Binding-site contacts:
Ligand atom O3G contacts residue ALA97 of chain 1.B at 3.2 Å.
Ligand atom O2B contacts residue SER39 of chain 1.B at 2.6 Å (h-bond).
Ligand atom O3A contacts residue ASN35 of chain 1.B at 3.4 Å.
Ligand atom O1G contacts residue LYS38 of chain 1.B at 3.3 Å.
Ligand atom C5 contacts residue PHE130 of chain 1.B at 3.7 Å (hydrophobic).
Ligand atom O1B contacts residue VAL36 of chain 1.B at 3.4 Å (h-bond).
Ligand atom C8 contacts residue PHE130 of chain 1.B at 3.7 Å (hydrophobic).
Ligand atom O1B contacts residue LEU33 of chain 1.B at 3.4 Å (h-bond).
Ligand atom O3A contacts residue VAL36 of chain 1.B at 3.5 Å (h-bond).
Ligand atom PB contacts residue ASN35 of chain 1.B at 3.7 Å.
Ligand atom N6 contacts residue ASN231 of chain 1.B at 3.0 Å (h-bond).
Ligand atom C8 contacts residue ASN231 of chain 1.B at 3.8 Å.
Ligand atom O3G contacts residue MG1 of chain 1.J at 3.3 Å.
Ligand atom N1 contacts residue ALA266 of chain 1.B at 3.8 Å.
Ligand atom O3G contacts residue SER39 of chain 1.B at 2.8 Å (h-bond).
Ligand atom O2B contacts residue LYS38 of chain 1.B at 3.2 Å (salt-bridge).
Ligand atom PB contacts residue LYS38 of chain 1.B at 3.7 Å.
Ligand atom O2A contacts residue THR40 of chain 1.B at 2.8 Å (h-bond).
Ligand atom N6 contacts residue SER264 of chain 1.B at 3.6 Å.
Ligand atom O3A contacts residue GLY37 of chain 1.B at 3.1 Å (h-bond).
Ligand atom N3 contacts residue PHE130 of chain 1.B at 3.4 Å.
Ligand atom O1G contacts residue PRO34 of chain 1.B at 3.8 Å.
Ligand atom O1B contacts residue LYS38 of chain 1.B at 3.3 Å.
Ligand atom O2A contacts residue SER39 of chain 1.B at 3.5 Å (h-bond).
Ligand atom N6 contacts residue ALA266 of chain 1.B at 3.5 Å (h-bond).
Ligand atom N7 contacts residue CYS265 of chain 1.B at 3.6 Å.
Ligand atom O1G contacts residue ALA97 of chain 1.B at 3.8 Å.
Ligand atom O5' contacts residue GLY37 of chain 1.B at 3.8 Å.
Ligand atom N3B contacts residue ASN35 of chain 1.B at 3.6 Å.
Ligand atom C5' contacts residue THR40 of chain 1.B at 3.2 Å.
Ligand atom N6 contacts residue MET232 of chain 1.B at 2.9 Å (h-bond).
Ligand atom N7 contacts residue ASN231 of chain 1.B at 2.9 Å (h-bond).
Ligand atom O1B contacts residue GLY37 of chain 1.B at 3.6 Å.
Ligand atom O2A contacts residue GLY37 of chain 1.B at 3.5 Å.
Ligand atom C5 contacts residue ASN231 of chain 1.B at 3.7 Å.
Ligand atom O3A contacts residue LYS38 of chain 1.B at 3.8 Å.
Ligand atom N6 contacts residue CYS265 of chain 1.B at 3.5 Å (h-bond).
Ligand atom C4 contacts residue PHE130 of chain 1.B at 3.4 Å (hydrophobic).
Ligand atom N9 contacts residue PHE130 of chain 1.B at 3.4 Å.
Ligand atom O1B contacts residue ASN35 of chain 1.B at 3.3 Å (h-bond).

Sequence of chain 1.B:
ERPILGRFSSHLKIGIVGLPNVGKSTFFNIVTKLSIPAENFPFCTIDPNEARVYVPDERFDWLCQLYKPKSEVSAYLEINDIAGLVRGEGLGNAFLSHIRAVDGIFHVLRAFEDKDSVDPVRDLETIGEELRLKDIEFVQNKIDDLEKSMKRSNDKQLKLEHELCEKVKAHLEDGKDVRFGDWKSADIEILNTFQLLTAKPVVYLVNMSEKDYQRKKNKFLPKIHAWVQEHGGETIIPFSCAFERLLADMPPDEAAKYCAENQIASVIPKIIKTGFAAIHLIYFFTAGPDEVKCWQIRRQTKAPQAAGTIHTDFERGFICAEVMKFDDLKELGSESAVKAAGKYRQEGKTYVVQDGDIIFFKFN

A protein and the small-molecule ligand that binds it are described below.
Small molecule (SMILES): Nc1ncnc2c1ncn2[C@@H]1O[C@H](CO[P](=O)(O)O[P](=O)(O)NP(=O)(O)O)[C@@H](O)[C@H]1O